Binding-site contacts:
Ligand atom O2A contacts residue ASP317 of chain 1.A at 3.2 Å (salt-bridge).
Ligand atom O3B contacts residue HIS346 of chain 1.A at 3.5 Å.
Ligand atom N7 contacts residue ARG367 of chain 1.A at 2.9 Å (salt-bridge).
Ligand atom O1B contacts residue HIS346 of chain 1.A at 3.0 Å (h-bond).
Ligand atom O1G contacts residue ASP317 of chain 1.A at 2.9 Å (salt-bridge).
Ligand atom O2B contacts residue GLN320 of chain 1.A at 3.3 Å (h-bond).
Ligand atom O3B contacts residue GLN320 of chain 1.A at 3.4 Å (h-bond).
Ligand atom O1B contacts residue GLN320 of chain 1.A at 3.2 Å.
Ligand atom N2 contacts residue TYR378 of chain 1.A at 3.3 Å.
Ligand atom O3' contacts residue PHE374 of chain 1.A at 3.2 Å.
Ligand atom C2' contacts residue GLU322 of chain 1.A at 3.4 Å.
Ligand atom O3A contacts residue LYS370 of chain 1.A at 3.4 Å (salt-bridge).
Ligand atom O1B contacts residue PHE374 of chain 1.A at 3.3 Å.
Ligand atom O2B contacts residue MG1 of chain 1.D at 2.0 Å.
Ligand atom O2B contacts residue TYR318 of chain 1.A at 3.0 Å (h-bond).
Ligand atom O3' contacts residue ILE321 of chain 1.A at 3.4 Å.
Ligand atom O3B contacts residue MG1 of chain 1.D at 3.5 Å.
Ligand atom O2A contacts residue MG1 of chain 1.E at 2.4 Å.
Ligand atom O3G contacts residue GLN320 of chain 1.A at 3.0 Å (h-bond).
Ligand atom O3' contacts residue GLU322 of chain 1.A at 3.1 Å (salt-bridge).
Ligand atom O6 contacts residue ARG367 of chain 1.A at 2.9 Å (salt-bridge).
Ligand atom O3G contacts residue SER319 of chain 1.A at 3.5 Å.
Ligand atom PG contacts residue MG1 of chain 1.D at 3.3 Å.
Ligand atom PA contacts residue MG1 of chain 1.D at 3.3 Å.
Ligand atom O3G contacts residue ARG366 of chain 1.A at 2.8 Å (salt-bridge).
Ligand atom O2G contacts residue LYS370 of chain 1.A at 2.8 Å (salt-bridge).
Ligand atom C1' contacts residue GLU322 of chain 1.A at 3.4 Å.
Ligand atom O3B contacts residue LYS370 of chain 1.A at 3.4 Å.
Ligand atom O4' contacts residue ARG280 of chain 1.A at 3.1 Å (salt-bridge).
Ligand atom O2B contacts residue ILE321 of chain 1.A at 3.2 Å (h-bond).
Ligand atom O2B contacts residue ASP492 of chain 1.A at 3.0 Å (salt-bridge).
Ligand atom O2A contacts residue MG1 of chain 1.D at 2.1 Å.
Ligand atom PA contacts residue MG1 of chain 1.E at 3.5 Å.
Ligand atom O2A contacts residue ASP492 of chain 1.A at 2.9 Å (salt-bridge).
Ligand atom O1G contacts residue MG1 of chain 1.D at 2.1 Å.
Ligand atom PB contacts residue MG1 of chain 1.D at 3.0 Å.
Ligand atom O2G contacts residue ARG366 of chain 1.A at 2.9 Å (salt-bridge).
Ligand atom O1G contacts residue TYR318 of chain 1.A at 3.0 Å (h-bond).
Ligand atom C5' contacts residue ASP492 of chain 1.A at 3.4 Å.
Ligand atom O1A contacts residue LYS370 of chain 1.A at 2.9 Å (salt-bridge).

Sequence of chain 1.A:
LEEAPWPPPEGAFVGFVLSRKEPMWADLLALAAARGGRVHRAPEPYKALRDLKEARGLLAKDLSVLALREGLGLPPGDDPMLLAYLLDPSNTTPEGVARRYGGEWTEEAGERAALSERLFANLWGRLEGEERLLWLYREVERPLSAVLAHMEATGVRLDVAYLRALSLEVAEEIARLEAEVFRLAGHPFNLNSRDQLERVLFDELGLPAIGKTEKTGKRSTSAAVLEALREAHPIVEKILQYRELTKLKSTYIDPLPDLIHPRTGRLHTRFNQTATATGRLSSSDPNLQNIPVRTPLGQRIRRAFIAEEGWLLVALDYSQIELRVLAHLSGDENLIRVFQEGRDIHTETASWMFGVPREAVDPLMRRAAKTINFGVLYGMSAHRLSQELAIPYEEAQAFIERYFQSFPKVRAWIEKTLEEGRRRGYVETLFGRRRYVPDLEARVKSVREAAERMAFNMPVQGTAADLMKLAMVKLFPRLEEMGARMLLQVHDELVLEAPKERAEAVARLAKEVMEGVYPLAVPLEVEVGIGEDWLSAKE

The protein below binds the small molecule below.
Small molecule (SMILES): Nc1nc2c(ncn2[C@H]2C[C@H](O)[C@@H](CO[P](=O)(O)O[P](=O)(O)OP(=O)(O)O)O2)c(=O)[nH]1